Binding-site contacts:
Ligand atom O7 contacts residue ASN61 of chain 1.C at 3.0 Å (h-bond).
Ligand atom N2 contacts residue ASN61 of chain 1.C at 2.8 Å (h-bond).
Ligand atom C1 contacts residue ASN61 of chain 1.C at 1.4 Å.
Ligand atom C3 contacts residue ASN61 of chain 1.C at 3.7 Å.
Ligand atom O7 contacts residue TYR28 of chain 1.C at 4.2 Å.
Ligand atom C8 contacts residue ASN61 of chain 1.C at 4.2 Å.
Ligand atom C7 contacts residue ASN61 of chain 1.C at 3.1 Å.
Ligand atom C5 contacts residue ASN61 of chain 1.C at 3.6 Å.
Ligand atom O5 contacts residue ASN61 of chain 1.C at 2.4 Å (h-bond).
Ligand atom C4 contacts residue ASN61 of chain 1.C at 4.2 Å.
Ligand atom C2 contacts residue ASN61 of chain 1.C at 2.4 Å.

Sequence of chain 1.C:
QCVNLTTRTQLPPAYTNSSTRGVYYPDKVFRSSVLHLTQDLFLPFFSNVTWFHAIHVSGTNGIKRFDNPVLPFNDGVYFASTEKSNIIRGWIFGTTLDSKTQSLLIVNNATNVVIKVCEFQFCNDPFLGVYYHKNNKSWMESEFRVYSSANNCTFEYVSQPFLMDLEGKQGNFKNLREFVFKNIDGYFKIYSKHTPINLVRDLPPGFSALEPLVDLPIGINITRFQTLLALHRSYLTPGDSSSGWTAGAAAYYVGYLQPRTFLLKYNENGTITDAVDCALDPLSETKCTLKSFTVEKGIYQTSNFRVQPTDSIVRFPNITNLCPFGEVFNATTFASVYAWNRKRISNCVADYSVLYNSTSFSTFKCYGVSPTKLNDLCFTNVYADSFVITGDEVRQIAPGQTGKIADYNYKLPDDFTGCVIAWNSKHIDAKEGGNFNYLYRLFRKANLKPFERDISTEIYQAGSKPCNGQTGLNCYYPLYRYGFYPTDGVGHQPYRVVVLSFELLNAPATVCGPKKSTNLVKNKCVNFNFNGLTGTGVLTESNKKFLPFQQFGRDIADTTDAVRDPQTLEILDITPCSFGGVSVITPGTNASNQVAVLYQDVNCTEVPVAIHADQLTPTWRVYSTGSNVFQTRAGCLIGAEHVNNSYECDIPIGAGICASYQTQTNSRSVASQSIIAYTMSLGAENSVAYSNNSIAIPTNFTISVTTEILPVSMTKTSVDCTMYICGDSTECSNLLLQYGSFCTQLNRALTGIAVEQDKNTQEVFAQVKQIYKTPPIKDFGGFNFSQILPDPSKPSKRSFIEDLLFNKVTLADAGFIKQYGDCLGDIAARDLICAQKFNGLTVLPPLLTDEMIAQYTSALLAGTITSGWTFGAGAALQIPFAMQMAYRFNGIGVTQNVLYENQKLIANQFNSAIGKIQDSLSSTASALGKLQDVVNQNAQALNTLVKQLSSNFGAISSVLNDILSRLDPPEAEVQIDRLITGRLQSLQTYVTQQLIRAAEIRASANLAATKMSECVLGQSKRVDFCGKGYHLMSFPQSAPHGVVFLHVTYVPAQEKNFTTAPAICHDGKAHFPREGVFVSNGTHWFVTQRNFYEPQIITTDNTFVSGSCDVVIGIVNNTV

A small-molecule ligand and the protein it binds are described below.
Small molecule (SMILES): CC(=O)N[C@@H]1[C@@H](O)[C@H](O)[C@@H](CO)O[C@H]1O